Binding-site contacts:
Ligand atom C5 contacts residue ASN119 of chain 1.B at 3.7 Å.
Ligand atom C5 contacts residue ALA120 of chain 1.B at 4.3 Å (hydrophobic).
Ligand atom C1 contacts residue ASN122 of chain 1.B at 4.5 Å.
Ligand atom C1 contacts residue ASN119 of chain 1.B at 1.4 Å.
Ligand atom O7 contacts residue VAL117 of chain 1.B at 4.1 Å.
Ligand atom C6 contacts residue THR121 of chain 1.B at 4.3 Å.
Ligand atom C4 contacts residue ASN119 of chain 1.B at 4.3 Å.
Ligand atom O5 contacts residue ALA120 of chain 1.B at 3.5 Å (h-bond).
Ligand atom O5 contacts residue ASN119 of chain 1.B at 2.4 Å (h-bond).
Ligand atom O5 contacts residue ASN122 of chain 1.B at 3.7 Å.
Ligand atom C6 contacts residue ASN122 of chain 1.B at 4.2 Å.
Ligand atom C7 contacts residue VAL124 of chain 1.B at 4.4 Å (hydrophobic).
Ligand atom C6 contacts residue ALA120 of chain 1.B at 3.7 Å (hydrophobic).
Ligand atom C2 contacts residue ASN119 of chain 1.B at 2.5 Å.
Ligand atom O7 contacts residue VAL124 of chain 1.B at 3.7 Å.
Ligand atom C3 contacts residue ASN122 of chain 1.B at 4.1 Å.
Ligand atom C5 contacts residue ASN122 of chain 1.B at 4.2 Å.
Ligand atom O3 contacts residue ASN122 of chain 1.B at 4.0 Å.
Ligand atom C8 contacts residue ASN119 of chain 1.B at 4.5 Å.
Ligand atom O7 contacts residue ASN119 of chain 1.B at 3.0 Å (h-bond).
Ligand atom C8 contacts residue VAL117 of chain 1.B at 4.3 Å (hydrophobic).
Ligand atom C2 contacts residue ASN122 of chain 1.B at 4.3 Å.
Ligand atom C3 contacts residue ASN119 of chain 1.B at 3.8 Å.
Ligand atom C7 contacts residue ASN119 of chain 1.B at 3.4 Å.
Ligand atom N2 contacts residue ASN119 of chain 1.B at 2.9 Å (h-bond).
Ligand atom C4 contacts residue ASN122 of chain 1.B at 3.4 Å.
Ligand atom O4 contacts residue ASN122 of chain 1.B at 4.1 Å.

The small molecule below binds the protein below.
Small molecule (SMILES): CC(=O)N[C@@H]1[C@@H](O)[C@H](O)[C@@H](CO)O[C@H]1O

Sequence of chain 1.B:
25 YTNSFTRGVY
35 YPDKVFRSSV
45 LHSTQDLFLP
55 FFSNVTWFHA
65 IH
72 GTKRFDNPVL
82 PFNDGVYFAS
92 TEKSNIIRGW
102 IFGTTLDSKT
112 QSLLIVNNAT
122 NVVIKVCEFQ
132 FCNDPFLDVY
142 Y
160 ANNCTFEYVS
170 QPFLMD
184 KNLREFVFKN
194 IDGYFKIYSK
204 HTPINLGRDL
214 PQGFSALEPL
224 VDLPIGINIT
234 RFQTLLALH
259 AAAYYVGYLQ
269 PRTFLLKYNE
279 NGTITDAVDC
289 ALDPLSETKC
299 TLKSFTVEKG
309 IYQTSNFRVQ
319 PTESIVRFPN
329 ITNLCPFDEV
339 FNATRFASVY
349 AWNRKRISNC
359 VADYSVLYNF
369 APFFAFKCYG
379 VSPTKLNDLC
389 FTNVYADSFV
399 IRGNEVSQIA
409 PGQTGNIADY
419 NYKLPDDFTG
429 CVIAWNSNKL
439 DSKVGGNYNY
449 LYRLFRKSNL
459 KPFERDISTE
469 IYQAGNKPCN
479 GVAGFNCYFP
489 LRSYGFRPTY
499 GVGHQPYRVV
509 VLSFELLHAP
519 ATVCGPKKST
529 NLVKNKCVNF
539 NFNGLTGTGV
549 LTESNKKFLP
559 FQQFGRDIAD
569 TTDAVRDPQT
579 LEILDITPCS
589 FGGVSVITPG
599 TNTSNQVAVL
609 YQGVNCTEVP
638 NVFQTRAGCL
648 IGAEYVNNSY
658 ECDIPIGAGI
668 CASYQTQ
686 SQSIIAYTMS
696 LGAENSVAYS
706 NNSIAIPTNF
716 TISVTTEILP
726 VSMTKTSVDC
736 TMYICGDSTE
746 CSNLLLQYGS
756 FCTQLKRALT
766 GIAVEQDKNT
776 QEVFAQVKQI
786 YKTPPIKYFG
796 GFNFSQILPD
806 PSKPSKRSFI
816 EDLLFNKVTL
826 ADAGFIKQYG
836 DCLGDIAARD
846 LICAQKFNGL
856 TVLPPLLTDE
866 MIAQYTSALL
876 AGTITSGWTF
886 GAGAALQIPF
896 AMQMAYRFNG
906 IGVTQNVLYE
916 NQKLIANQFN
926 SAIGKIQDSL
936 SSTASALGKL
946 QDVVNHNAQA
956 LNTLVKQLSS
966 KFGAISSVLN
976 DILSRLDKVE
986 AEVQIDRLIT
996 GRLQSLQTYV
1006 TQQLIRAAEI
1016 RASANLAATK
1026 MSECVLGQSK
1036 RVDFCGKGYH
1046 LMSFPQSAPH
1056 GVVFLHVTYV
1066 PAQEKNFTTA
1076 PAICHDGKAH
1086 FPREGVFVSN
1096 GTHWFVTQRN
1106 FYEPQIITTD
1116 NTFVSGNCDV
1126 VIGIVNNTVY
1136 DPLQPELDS